This small molecule binds to this protein.
Small molecule (SMILES): CC(=O)N[C@@H]1[C@@H](O)[C@H](O)[C@@H](CO)O[C@H]1O

Sequence of chain 1.B:
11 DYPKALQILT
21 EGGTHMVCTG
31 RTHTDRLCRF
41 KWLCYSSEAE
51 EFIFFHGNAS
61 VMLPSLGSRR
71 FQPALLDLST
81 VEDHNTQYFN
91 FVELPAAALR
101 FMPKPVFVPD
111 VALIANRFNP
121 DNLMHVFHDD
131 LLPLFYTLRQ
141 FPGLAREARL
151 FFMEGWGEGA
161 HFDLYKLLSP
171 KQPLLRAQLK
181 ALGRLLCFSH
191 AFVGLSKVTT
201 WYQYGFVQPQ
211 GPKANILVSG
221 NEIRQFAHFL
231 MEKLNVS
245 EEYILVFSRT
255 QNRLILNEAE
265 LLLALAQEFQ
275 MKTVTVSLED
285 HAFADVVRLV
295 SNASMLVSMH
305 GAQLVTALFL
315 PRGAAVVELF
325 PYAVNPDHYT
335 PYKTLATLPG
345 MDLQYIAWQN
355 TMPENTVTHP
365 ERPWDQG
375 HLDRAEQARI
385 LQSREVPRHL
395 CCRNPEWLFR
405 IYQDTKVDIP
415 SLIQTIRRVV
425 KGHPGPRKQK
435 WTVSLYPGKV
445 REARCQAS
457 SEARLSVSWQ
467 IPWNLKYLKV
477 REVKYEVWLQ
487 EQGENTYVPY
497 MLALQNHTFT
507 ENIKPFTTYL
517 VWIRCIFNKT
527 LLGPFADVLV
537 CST

Binding-site contacts:
Ligand atom C4 contacts residue ASN58 of chain 1.B at 4.2 Å.
Ligand atom C8 contacts residue HIS228 of chain 1.A at 3.4 Å.
Ligand atom C7 contacts residue ASN58 of chain 1.B at 3.4 Å.
Ligand atom O7 contacts residue ALA59 of chain 1.B at 4.4 Å.
Ligand atom C3 contacts residue ASN58 of chain 1.B at 3.8 Å.
Ligand atom C5 contacts residue ASN58 of chain 1.B at 3.7 Å.
Ligand atom C6 contacts residue GLU21 of chain 1.B at 3.1 Å.
Ligand atom C2 contacts residue ASN58 of chain 1.B at 2.4 Å.
Ligand atom C8 contacts residue ASN58 of chain 1.B at 3.7 Å.
Ligand atom O5 contacts residue GLU21 of chain 1.B at 4.4 Å.
Ligand atom O7 contacts residue HIS228 of chain 1.A at 4.5 Å.
Ligand atom N2 contacts residue HIS228 of chain 1.A at 4.1 Å.
Ligand atom O7 contacts residue ASN58 of chain 1.B at 3.7 Å.
Ligand atom C5 contacts residue GLU21 of chain 1.B at 4.2 Å.
Ligand atom C1 contacts residue ASN58 of chain 1.B at 1.4 Å.
Ligand atom O5 contacts residue ASN58 of chain 1.B at 2.4 Å (h-bond).
Ligand atom C7 contacts residue HIS228 of chain 1.A at 3.8 Å.
Ligand atom O6 contacts residue GLU21 of chain 1.B at 3.3 Å (salt-bridge).
Ligand atom N2 contacts residue ASN58 of chain 1.B at 2.8 Å (h-bond).
Ligand atom C8 contacts residue GLN225 of chain 1.A at 3.6 Å.
Ligand atom O3 contacts residue HIS228 of chain 1.A at 3.9 Å.

Sequence of chain 1.A:
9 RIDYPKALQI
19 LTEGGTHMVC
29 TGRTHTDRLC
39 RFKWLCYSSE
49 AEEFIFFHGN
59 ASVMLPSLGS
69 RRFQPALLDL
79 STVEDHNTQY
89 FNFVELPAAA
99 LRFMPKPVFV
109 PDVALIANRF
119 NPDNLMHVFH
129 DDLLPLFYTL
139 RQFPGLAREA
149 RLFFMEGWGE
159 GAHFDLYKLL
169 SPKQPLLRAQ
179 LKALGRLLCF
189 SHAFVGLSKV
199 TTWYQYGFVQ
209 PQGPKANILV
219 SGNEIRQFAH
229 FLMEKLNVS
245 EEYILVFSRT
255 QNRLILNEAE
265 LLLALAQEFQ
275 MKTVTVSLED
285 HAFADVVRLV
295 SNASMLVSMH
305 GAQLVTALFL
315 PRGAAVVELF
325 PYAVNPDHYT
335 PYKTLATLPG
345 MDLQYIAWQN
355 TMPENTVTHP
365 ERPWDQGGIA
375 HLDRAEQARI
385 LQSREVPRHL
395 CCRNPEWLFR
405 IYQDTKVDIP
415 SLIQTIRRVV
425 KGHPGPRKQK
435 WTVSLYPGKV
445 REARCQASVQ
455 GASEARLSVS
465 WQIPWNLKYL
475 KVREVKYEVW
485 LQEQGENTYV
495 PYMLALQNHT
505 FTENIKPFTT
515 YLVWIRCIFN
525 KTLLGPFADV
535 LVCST